Binding-site contacts:
Ligand atom C5 contacts residue GLU408 of chain 4.A at 3.7 Å.
Ligand atom O2P contacts residue ARG382 of chain 4.A at 3.5 Å (salt-bridge).
Ligand atom O4' contacts residue ILE318 of chain 4.A at 3.2 Å.
Ligand atom C2 contacts residue GLU431 of chain 4.A at 3.7 Å.
Ligand atom C2 contacts residue MOA1 of chain 4.D at 3.2 Å.
Ligand atom O1P contacts residue SER317 of chain 4.A at 2.8 Å (h-bond).
Ligand atom O3P contacts residue GLY316 of chain 4.A at 3.6 Å.
Ligand atom O6 contacts residue GLU431 of chain 4.A at 3.2 Å (salt-bridge).
Ligand atom C3' contacts residue ASP358 of chain 4.A at 3.5 Å.
Ligand atom O5' contacts residue GLY316 of chain 4.A at 3.5 Å.
Ligand atom O5' contacts residue ILE318 of chain 4.A at 3.5 Å.
Ligand atom O1P contacts residue TYR405 of chain 4.A at 2.6 Å (h-bond).
Ligand atom O1P contacts residue ILE318 of chain 4.A at 3.3 Å.
Ligand atom C2 contacts residue CSO319 of chain 4.A at 3.5 Å.
Ligand atom O1P contacts residue ARG382 of chain 4.A at 3.1 Å (salt-bridge).
Ligand atom O6 contacts residue GLY409 of chain 4.A at 2.9 Å (h-bond).
Ligand atom P contacts residue SER317 of chain 4.A at 3.7 Å.
Ligand atom N3 contacts residue MOA1 of chain 4.D at 3.5 Å.
Ligand atom C6 contacts residue MOA1 of chain 4.D at 3.7 Å.
Ligand atom N7 contacts residue GLY407 of chain 4.A at 3.5 Å.
Ligand atom O5' contacts residue GLY359 of chain 4.A at 3.4 Å.
Ligand atom O6 contacts residue GLU408 of chain 4.A at 3.3 Å (salt-bridge).
Ligand atom C4' contacts residue ASP358 of chain 4.A at 3.6 Å.
Ligand atom O3' contacts residue ALA57 of chain 4.A at 3.4 Å.
Ligand atom C5' contacts residue ILE318 of chain 4.A at 3.6 Å (hydrophobic).
Ligand atom C6 contacts residue GLU431 of chain 4.A at 3.4 Å.
Ligand atom O2' contacts residue MOA1 of chain 4.D at 3.3 Å.
Ligand atom O3' contacts residue ASP358 of chain 4.A at 2.6 Å (salt-bridge).
Ligand atom N1 contacts residue GLU431 of chain 4.A at 2.7 Å (salt-bridge).
Ligand atom O2P contacts residue LEU380 of chain 4.A at 3.6 Å.
Ligand atom O3P contacts residue GLY360 of chain 4.A at 3.3 Å (h-bond).
Ligand atom C5' contacts residue TYR405 of chain 4.A at 3.8 Å (hydrophobic).
Ligand atom O6 contacts residue GLY407 of chain 4.A at 3.2 Å.
Ligand atom O3' contacts residue MET379 of chain 4.A at 3.7 Å.
Ligand atom N1 contacts residue MOA1 of chain 4.D at 3.2 Å (h-bond).
Ligand atom N7 contacts residue GLU408 of chain 4.A at 2.9 Å (salt-bridge).
Ligand atom O2' contacts residue ASP358 of chain 4.A at 2.6 Å (salt-bridge).
Ligand atom O2P contacts residue GLY381 of chain 4.A at 2.7 Å (h-bond).
Ligand atom C4 contacts residue MOA1 of chain 4.D at 3.6 Å.
Ligand atom O3P contacts residue SER317 of chain 4.A at 2.8 Å (h-bond).

A protein and the small-molecule ligand that binds it are described below.
Small molecule (SMILES): O=c1[nH]cnc2c1ncn2[C@@H]1O[C@H](COP(=O)(O)O)[C@@H](O)[C@H]1O

Sequence of chain 4.A:
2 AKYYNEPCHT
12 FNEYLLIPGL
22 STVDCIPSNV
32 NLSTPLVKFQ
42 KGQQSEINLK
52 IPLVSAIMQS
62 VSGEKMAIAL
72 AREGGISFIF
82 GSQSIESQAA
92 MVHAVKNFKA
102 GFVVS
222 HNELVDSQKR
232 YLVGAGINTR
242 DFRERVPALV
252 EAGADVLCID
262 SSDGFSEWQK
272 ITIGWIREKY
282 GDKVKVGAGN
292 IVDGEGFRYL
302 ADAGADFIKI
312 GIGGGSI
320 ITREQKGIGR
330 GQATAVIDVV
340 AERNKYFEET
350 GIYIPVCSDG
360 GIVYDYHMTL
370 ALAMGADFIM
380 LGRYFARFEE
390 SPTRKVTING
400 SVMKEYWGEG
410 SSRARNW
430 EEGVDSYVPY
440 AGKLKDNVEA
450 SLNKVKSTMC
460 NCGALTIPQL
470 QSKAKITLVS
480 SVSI